Binding-site contacts:
Ligand atom C2 contacts residue MET157 of chain 1.A at 3.5 Å (hydrophobic).
Ligand atom O1 contacts residue VAL110 of chain 1.A at 2.8 Å (h-bond).
Ligand atom C16 contacts residue MET157 of chain 1.A at 3.7 Å (hydrophobic).
Ligand atom C3 contacts residue MET157 of chain 1.A at 3.6 Å (hydrophobic).
Ligand atom C5 contacts residue VAL39 of chain 1.A at 3.3 Å (hydrophobic).
Ligand atom C23 contacts residue ILE168 of chain 1.A at 3.9 Å (hydrophobic).
Ligand atom C14 contacts residue VAL47 of chain 1.A at 3.9 Å (hydrophobic).
Ligand atom C14 contacts residue ILE60 of chain 1.A at 3.8 Å (hydrophobic).
Ligand atom O16 contacts residue ILE60 of chain 1.A at 3.5 Å.
Ligand atom C25 contacts residue ILE60 of chain 1.A at 3.9 Å (hydrophobic).
Ligand atom N22 contacts residue VAL110 of chain 1.A at 3.2 Å.
Ligand atom C4 contacts residue VAL39 of chain 1.A at 3.8 Å (hydrophobic).
Ligand atom N22 contacts residue ILE60 of chain 1.A at 3.3 Å.
Ligand atom C23 contacts residue PHE107 of chain 1.A at 3.7 Å (hydrophobic).
Ligand atom C1 contacts residue MET157 of chain 1.A at 3.9 Å (hydrophobic).
Ligand atom C23 contacts residue VAL89 of chain 1.A at 3.4 Å (hydrophobic).
Ligand atom C6 contacts residue VAL39 of chain 1.A at 3.6 Å (hydrophobic).
Ligand atom C22 contacts residue ILE60 of chain 1.A at 3.5 Å (hydrophobic).
Ligand atom C1 contacts residue ASN112 of chain 1.A at 3.8 Å.
Ligand atom O13 contacts residue ILE168 of chain 1.A at 3.7 Å.
Ligand atom C16 contacts residue ILE60 of chain 1.A at 3.6 Å (hydrophobic).
Ligand atom O13 contacts residue VAL47 of chain 1.A at 3.3 Å.
Ligand atom C3 contacts residue VAL47 of chain 1.A at 3.8 Å (hydrophobic).
Ligand atom C24 contacts residue VAL89 of chain 1.A at 3.9 Å (hydrophobic).
Ligand atom O4 contacts residue GLY40 of chain 1.A at 3.2 Å.
Ligand atom C14 contacts residue ILE168 of chain 1.A at 3.9 Å (hydrophobic).
Ligand atom N25 contacts residue LYS62 of chain 1.A at 3.8 Å.
Ligand atom C24 contacts residue ILE60 of chain 1.A at 4.0 Å (hydrophobic).
Ligand atom C15 contacts residue ILE60 of chain 1.A at 3.6 Å (hydrophobic).
Ligand atom C24 contacts residue ILE168 of chain 1.A at 3.8 Å (hydrophobic).
Ligand atom N25 contacts residue ILE168 of chain 1.A at 3.6 Å.
Ligand atom C13 contacts residue ILE168 of chain 1.A at 3.8 Å (hydrophobic).
Ligand atom C24 contacts residue PHE107 of chain 1.A at 3.7 Å (hydrophobic).
Ligand atom C25 contacts residue ILE168 of chain 1.A at 3.7 Å (hydrophobic).
Ligand atom N22 contacts residue GLU108 of chain 1.A at 3.1 Å (salt-bridge).
Ligand atom O16 contacts residue VAL110 of chain 1.A at 2.9 Å (h-bond).
Ligand atom C13 contacts residue VAL47 of chain 1.A at 3.4 Å (hydrophobic).
Ligand atom C23 contacts residue ILE60 of chain 1.A at 3.9 Å (hydrophobic).
Ligand atom O4 contacts residue VAL39 of chain 1.A at 4.0 Å.
Ligand atom O1 contacts residue ASN112 of chain 1.A at 3.4 Å.

Sequence of chain 1.A:
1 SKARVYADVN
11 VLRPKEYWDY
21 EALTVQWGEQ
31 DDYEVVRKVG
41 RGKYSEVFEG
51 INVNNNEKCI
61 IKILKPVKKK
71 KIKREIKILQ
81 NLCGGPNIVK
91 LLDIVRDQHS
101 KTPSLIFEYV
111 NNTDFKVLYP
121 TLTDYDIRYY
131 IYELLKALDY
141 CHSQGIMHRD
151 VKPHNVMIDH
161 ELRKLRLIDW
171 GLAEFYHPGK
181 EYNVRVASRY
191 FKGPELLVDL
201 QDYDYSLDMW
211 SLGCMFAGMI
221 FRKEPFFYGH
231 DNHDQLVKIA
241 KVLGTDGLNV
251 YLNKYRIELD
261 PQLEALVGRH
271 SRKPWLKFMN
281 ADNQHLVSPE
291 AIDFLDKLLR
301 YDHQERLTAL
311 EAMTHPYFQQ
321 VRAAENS

The protein below binds the small molecule below.
Small molecule (SMILES): Nc1ccc(N)c2c1C(=O)c1c(O)ccc(O)c1C2=O